A small-molecule ligand and the protein it binds are described below.
Small molecule (SMILES): CC(=O)N[C@H]1[C@H](O[C@H]2[C@H](O)[C@@H](NC(C)=O)CO[C@@H]2CO)O[C@H](CO)[C@@H](O[C@@H]2O[C@H](CO[C@H]3O[C@H](CO)[C@@H](O)[C@H](O)[C@@H]3O)[C@@H](O)[C@H](O[C@H]3O[C@H](CO)[C@@H](O)[C@H](O)[C@@H]3O)[C@@H]2O)[C@@H]1O

Sequence of chain 2.A:
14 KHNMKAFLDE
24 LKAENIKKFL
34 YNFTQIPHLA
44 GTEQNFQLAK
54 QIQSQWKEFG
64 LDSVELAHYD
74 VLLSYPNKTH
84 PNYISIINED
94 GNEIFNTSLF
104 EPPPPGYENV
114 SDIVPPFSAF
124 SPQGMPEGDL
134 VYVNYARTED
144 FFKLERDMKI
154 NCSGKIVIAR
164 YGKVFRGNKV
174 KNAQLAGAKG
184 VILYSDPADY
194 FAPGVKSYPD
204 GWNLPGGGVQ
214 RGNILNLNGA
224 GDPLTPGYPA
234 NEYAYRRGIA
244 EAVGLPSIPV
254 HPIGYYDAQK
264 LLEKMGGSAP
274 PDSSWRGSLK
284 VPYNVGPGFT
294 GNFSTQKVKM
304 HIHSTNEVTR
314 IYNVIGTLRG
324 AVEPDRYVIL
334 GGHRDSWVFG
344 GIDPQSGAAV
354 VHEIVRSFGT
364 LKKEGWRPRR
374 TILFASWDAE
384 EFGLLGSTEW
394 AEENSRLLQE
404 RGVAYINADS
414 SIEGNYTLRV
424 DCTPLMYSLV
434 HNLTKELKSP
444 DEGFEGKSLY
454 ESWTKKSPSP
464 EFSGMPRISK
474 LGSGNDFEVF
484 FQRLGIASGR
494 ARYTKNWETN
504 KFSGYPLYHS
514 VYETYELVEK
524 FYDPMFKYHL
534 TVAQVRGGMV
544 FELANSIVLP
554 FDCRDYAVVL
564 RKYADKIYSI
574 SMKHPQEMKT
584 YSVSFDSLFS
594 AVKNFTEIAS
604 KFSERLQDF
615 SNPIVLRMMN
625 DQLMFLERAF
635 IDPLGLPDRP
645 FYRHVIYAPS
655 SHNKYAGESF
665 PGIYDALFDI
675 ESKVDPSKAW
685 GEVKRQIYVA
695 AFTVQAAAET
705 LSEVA

Binding-site contacts:
Ligand atom C7 contacts residue SER593 of chain 2.A at 3.8 Å.
Ligand atom C1 contacts residue SER593 of chain 2.A at 3.6 Å.
Ligand atom N2 contacts residue ASN597 of chain 2.A at 3.0 Å (h-bond).
Ligand atom C8 contacts residue SER593 of chain 2.A at 3.8 Å.
Ligand atom C1 contacts residue GLN699 of chain 2.A at 3.8 Å.
Ligand atom C2 contacts residue GLU235 of chain 1.A at 3.4 Å.
Ligand atom O7 contacts residue GLN699 of chain 2.A at 3.3 Å (h-bond).
Ligand atom C2 contacts residue ARG313 of chain 1.A at 3.8 Å.
Ligand atom C6 contacts residue GLU235 of chain 1.A at 3.8 Å.
Ligand atom O5 contacts residue ASN597 of chain 2.A at 2.2 Å (h-bond).
Ligand atom C1 contacts residue ASN597 of chain 2.A at 1.4 Å.
Ligand atom O3 contacts residue ARG313 of chain 1.A at 3.0 Å (salt-bridge).
Ligand atom C6 contacts residue HIS71 of chain 1.A at 3.9 Å.
Ligand atom C2 contacts residue ASN597 of chain 2.A at 2.4 Å.
Ligand atom C4 contacts residue ARG313 of chain 1.A at 3.5 Å.
Ligand atom C1 contacts residue ARG313 of chain 1.A at 3.9 Å.
Ligand atom O2 contacts residue GLU235 of chain 1.A at 2.6 Å (salt-bridge).
Ligand atom O3 contacts residue GLU235 of chain 1.A at 3.6 Å.
Ligand atom O6 contacts residue LEU69 of chain 1.A at 2.6 Å (h-bond).
Ligand atom C3 contacts residue ARG313 of chain 1.A at 3.7 Å.
Ligand atom C8 contacts residue SER590 of chain 2.A at 3.5 Å.
Ligand atom C6 contacts residue LEU69 of chain 1.A at 3.4 Å (hydrophobic).
Ligand atom N2 contacts residue GLN699 of chain 2.A at 3.5 Å (h-bond).
Ligand atom O2 contacts residue HIS71 of chain 1.A at 2.9 Å (h-bond).
Ligand atom O4 contacts residue ARG313 of chain 1.A at 3.8 Å.
Ligand atom C3 contacts residue ASN597 of chain 2.A at 3.8 Å.
Ligand atom C5 contacts residue ASN597 of chain 2.A at 3.5 Å.
Ligand atom C3 contacts residue ARG313 of chain 1.A at 3.7 Å.
Ligand atom C2 contacts residue SER593 of chain 2.A at 3.6 Å.
Ligand atom C8 contacts residue ALA594 of chain 2.A at 3.8 Å (hydrophobic).
Ligand atom O4 contacts residue GLU235 of chain 1.A at 2.5 Å (salt-bridge).
Ligand atom C8 contacts residue TYR236 of chain 1.A at 3.8 Å (hydrophobic).
Ligand atom O2 contacts residue ARG313 of chain 1.A at 3.5 Å (salt-bridge).
Ligand atom C4 contacts residue GLU235 of chain 1.A at 3.6 Å.
Ligand atom O5 contacts residue HIS71 of chain 1.A at 3.5 Å.
Ligand atom C5 contacts residue GLU235 of chain 1.A at 3.8 Å.
Ligand atom N2 contacts residue SER593 of chain 2.A at 2.8 Å (h-bond).
Ligand atom C7 contacts residue ASN597 of chain 2.A at 3.8 Å.
Ligand atom C2 contacts residue GLN699 of chain 2.A at 3.7 Å.
Ligand atom C7 contacts residue GLN699 of chain 2.A at 3.4 Å.

Sequence of chain 1.A:
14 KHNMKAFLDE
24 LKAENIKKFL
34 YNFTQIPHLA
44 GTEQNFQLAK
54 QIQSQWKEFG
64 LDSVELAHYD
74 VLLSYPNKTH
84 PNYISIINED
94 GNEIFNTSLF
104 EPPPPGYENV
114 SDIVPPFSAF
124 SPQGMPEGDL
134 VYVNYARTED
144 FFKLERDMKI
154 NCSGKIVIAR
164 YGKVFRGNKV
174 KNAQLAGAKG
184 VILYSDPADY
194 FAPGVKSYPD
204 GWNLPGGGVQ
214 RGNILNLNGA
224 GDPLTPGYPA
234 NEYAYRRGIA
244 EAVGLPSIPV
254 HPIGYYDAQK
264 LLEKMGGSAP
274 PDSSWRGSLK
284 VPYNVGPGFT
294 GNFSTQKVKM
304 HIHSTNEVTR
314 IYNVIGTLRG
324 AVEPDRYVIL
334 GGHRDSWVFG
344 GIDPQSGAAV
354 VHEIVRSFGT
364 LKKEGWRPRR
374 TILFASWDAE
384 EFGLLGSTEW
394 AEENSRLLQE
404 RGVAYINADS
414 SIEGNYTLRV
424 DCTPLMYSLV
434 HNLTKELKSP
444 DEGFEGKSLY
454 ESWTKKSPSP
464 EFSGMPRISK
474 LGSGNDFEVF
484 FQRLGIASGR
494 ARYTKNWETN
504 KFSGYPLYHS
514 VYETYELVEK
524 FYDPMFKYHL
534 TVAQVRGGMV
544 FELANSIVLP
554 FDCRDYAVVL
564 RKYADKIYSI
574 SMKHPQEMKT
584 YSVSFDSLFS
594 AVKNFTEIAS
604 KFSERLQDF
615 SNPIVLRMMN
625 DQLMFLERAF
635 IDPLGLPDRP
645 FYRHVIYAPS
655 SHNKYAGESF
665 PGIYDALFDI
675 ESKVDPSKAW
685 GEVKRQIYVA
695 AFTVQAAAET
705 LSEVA